Binding-site contacts:
Ligand atom C7' contacts residue ASN23 of chain 1.F at 3.1 Å.
Ligand atom C4 contacts residue PRO121 of chain 1.F at 3.0 Å (hydrophobic).
Ligand atom C6 contacts residue SER162 of chain 1.F at 3.5 Å.
Ligand atom O4 contacts residue HIS125 of chain 1.F at 3.4 Å.
Ligand atom O2 contacts residue LYS160 of chain 1.F at 3.4 Å (salt-bridge).
Ligand atom O4 contacts residue LEU124 of chain 1.F at 2.7 Å (h-bond).
Ligand atom O7' contacts residue ASN23 of chain 1.F at 3.1 Å.
Ligand atom O1B contacts residue GLY164 of chain 1.F at 3.0 Å (h-bond).
Ligand atom O4 contacts residue PRO121 of chain 1.F at 3.3 Å (h-bond).
Ligand atom O1A contacts residue VAL163 of chain 1.F at 2.9 Å (h-bond).
Ligand atom O7' contacts residue TRP95 of chain 1.F at 3.6 Å.
Ligand atom O1' contacts residue ARG120 of chain 1.F at 3.5 Å (salt-bridge).
Ligand atom O2' contacts residue PRO121 of chain 1.F at 3.4 Å.
Ligand atom N2' contacts residue ASN23 of chain 1.F at 3.6 Å (h-bond).
Ligand atom O3' contacts residue ASP305 of chain 1.F at 2.6 Å (salt-bridge).
Ligand atom O2A contacts residue SER162 of chain 1.F at 2.7 Å (h-bond).
Ligand atom C3' contacts residue ASP305 of chain 1.F at 3.6 Å.
Ligand atom C5 contacts residue SER162 of chain 1.F at 3.2 Å.
Ligand atom O3B contacts residue ILE327 of chain 1.F at 2.9 Å (h-bond).
Ligand atom O4 contacts residue VAL122 of chain 1.F at 3.3 Å.
Ligand atom O2A contacts residue GLY164 of chain 1.F at 3.5 Å (h-bond).
Ligand atom C3B contacts residue ILE327 of chain 1.F at 3.4 Å (hydrophobic).
Ligand atom N3 contacts residue PRO121 of chain 1.F at 3.2 Å (h-bond).
Ligand atom O2' contacts residue ARG120 of chain 1.F at 3.2 Å.
Ligand atom O1B contacts residue EDO1 of chain 1.CB at 2.9 Å (h-bond).
Ligand atom O4' contacts residue ASP305 of chain 1.F at 2.9 Å (salt-bridge).
Ligand atom N3 contacts residue ASP123 of chain 1.F at 2.8 Å (salt-bridge).
Ligand atom C4' contacts residue ASP305 of chain 1.F at 3.3 Å.
Ligand atom O4' contacts residue PHE328 of chain 1.F at 3.6 Å.
Ligand atom O2B contacts residue EDO1 of chain 1.CB at 3.0 Å (h-bond).
Ligand atom C4 contacts residue LEU124 of chain 1.F at 3.6 Å (hydrophobic).
Ligand atom O2B contacts residue ARG120 of chain 1.F at 3.1 Å (salt-bridge).
Ligand atom O4 contacts residue ASP123 of chain 1.F at 3.4 Å (salt-bridge).
Ligand atom C8' contacts residue ASN23 of chain 1.F at 3.2 Å.
Ligand atom O1A contacts residue SER162 of chain 1.F at 3.6 Å.
Ligand atom N3 contacts residue LEU124 of chain 1.F at 3.5 Å.
Ligand atom O2 contacts residue ASP123 of chain 1.F at 3.6 Å (salt-bridge).
Ligand atom O3' contacts residue ASN23 of chain 1.F at 3.5 Å (h-bond).
Ligand atom O4' contacts residue THR304 of chain 1.F at 3.3 Å.
Ligand atom C5 contacts residue PRO121 of chain 1.F at 3.3 Å (hydrophobic).

The small molecule below binds the protein below.
Small molecule (SMILES): CC(=O)N[C@H]1[C@@H](O[P](=O)(O)O[P](=O)(O)OC[C@H]2O[C@@H](n3ccc(=O)[nH]c3=O)[C@H](O)[C@@H]2O)O[C@H](CO)[C@@H](O)[C@@H]1O

Sequence of chain 1.F:
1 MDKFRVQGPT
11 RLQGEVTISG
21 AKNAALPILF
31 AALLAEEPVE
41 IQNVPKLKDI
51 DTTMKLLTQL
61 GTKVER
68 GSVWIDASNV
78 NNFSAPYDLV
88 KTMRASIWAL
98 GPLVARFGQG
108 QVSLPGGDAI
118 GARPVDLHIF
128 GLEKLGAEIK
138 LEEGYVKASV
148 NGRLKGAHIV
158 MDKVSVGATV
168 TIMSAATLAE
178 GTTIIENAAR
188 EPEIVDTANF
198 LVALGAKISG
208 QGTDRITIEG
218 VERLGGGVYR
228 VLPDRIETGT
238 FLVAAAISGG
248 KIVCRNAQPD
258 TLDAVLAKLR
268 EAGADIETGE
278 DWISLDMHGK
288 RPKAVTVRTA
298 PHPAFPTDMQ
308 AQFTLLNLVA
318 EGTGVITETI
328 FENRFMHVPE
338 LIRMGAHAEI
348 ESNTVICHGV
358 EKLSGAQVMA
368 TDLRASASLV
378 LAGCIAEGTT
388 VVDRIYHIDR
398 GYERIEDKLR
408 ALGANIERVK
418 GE